This protein binds this small molecule.
Small molecule (SMILES): CC(=O)N[C@@H]1[C@@H](O)[C@H](O)[C@@H](CO)O[C@H]1O

Binding-site contacts:
Ligand atom C1 contacts residue ASN635 of chain 1.A at 1.5 Å.
Ligand atom C7 contacts residue ASN635 of chain 1.A at 3.2 Å.
Ligand atom O6 contacts residue THR637 of chain 1.A at 4.4 Å.
Ligand atom O7 contacts residue ASN635 of chain 1.A at 3.1 Å (h-bond).
Ligand atom C4 contacts residue ASN635 of chain 1.A at 4.3 Å.
Ligand atom C5 contacts residue ASN635 of chain 1.A at 3.8 Å.
Ligand atom C8 contacts residue ASN635 of chain 1.A at 4.3 Å.
Ligand atom O5 contacts residue THR637 of chain 1.A at 4.3 Å.
Ligand atom O5 contacts residue ASN635 of chain 1.A at 2.5 Å (h-bond).
Ligand atom C8 contacts residue GLN663 of chain 1.A at 3.7 Å.
Ligand atom C2 contacts residue ASN635 of chain 1.A at 2.5 Å.
Ligand atom N2 contacts residue ASN635 of chain 1.A at 2.9 Å (h-bond).
Ligand atom C3 contacts residue ASN635 of chain 1.A at 3.9 Å.
Ligand atom C1 contacts residue THR637 of chain 1.A at 4.5 Å.

Sequence of chain 1.A:
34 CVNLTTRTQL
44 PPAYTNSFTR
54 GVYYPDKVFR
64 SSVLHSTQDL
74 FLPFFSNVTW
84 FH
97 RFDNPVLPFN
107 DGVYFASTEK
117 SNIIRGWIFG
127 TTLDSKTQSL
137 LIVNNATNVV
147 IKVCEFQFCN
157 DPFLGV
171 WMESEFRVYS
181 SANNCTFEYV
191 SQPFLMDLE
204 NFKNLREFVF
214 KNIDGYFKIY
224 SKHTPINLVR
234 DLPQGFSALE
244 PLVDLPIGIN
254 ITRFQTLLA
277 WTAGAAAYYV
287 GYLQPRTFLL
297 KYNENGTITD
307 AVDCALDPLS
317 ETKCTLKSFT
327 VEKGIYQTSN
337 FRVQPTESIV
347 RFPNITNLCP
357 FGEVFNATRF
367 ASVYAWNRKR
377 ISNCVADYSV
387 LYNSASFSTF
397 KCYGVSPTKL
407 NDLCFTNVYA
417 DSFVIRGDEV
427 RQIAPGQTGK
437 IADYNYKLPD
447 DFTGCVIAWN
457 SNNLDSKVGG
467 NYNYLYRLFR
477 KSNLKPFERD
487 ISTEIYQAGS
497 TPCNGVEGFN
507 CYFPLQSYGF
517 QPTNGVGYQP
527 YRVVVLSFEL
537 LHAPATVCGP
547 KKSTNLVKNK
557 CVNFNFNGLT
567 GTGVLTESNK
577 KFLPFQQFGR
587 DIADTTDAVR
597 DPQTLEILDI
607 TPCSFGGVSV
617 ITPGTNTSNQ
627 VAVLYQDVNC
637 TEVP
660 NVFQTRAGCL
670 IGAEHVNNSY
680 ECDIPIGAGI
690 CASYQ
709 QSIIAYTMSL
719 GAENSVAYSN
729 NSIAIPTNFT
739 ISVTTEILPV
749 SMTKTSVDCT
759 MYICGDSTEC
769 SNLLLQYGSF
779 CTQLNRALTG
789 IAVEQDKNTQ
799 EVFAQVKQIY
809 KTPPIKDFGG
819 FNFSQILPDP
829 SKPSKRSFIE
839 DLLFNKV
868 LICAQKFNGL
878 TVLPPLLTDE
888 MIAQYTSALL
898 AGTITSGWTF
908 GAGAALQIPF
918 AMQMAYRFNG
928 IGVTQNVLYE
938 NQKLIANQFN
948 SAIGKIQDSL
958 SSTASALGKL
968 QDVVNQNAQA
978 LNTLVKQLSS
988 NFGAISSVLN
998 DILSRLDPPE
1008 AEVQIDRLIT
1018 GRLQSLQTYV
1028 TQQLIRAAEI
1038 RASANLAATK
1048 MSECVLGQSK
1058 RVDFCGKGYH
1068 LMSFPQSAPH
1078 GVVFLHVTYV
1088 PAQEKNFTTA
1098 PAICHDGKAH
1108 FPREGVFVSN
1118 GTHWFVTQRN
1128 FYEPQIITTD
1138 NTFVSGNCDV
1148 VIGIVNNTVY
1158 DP